Sequence of chain 2.C:
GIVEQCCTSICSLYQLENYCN

Sequence of chain 3.B:
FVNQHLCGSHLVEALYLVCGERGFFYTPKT

This small molecule binds to this protein.
Small molecule (SMILES): NC(=O)c1ccc(O)cc1

Binding-site contacts:
Ligand atom N1' contacts residue LEU17 of chain 3.B at 3.7 Å.
Ligand atom O4 contacts residue CYS11 of chain 2.C at 2.9 Å (h-bond).
Ligand atom C4 contacts residue CYS11 of chain 2.C at 3.8 Å (hydrophobic).
Ligand atom C6 contacts residue LEU17 of chain 3.B at 3.9 Å (hydrophobic).
Ligand atom C1' contacts residue LEU17 of chain 3.B at 4.4 Å (hydrophobic).
Ligand atom C5 contacts residue LEU16 of chain 2.C at 4.4 Å (hydrophobic).
Ligand atom N1' contacts residue TYR16 of chain 3.B at 4.0 Å.
Ligand atom C6 contacts residue LEU16 of chain 2.C at 4.4 Å (hydrophobic).
Ligand atom C4 contacts residue CYS6 of chain 2.C at 3.6 Å (hydrophobic).
Ligand atom C3 contacts residue CYS6 of chain 2.C at 3.5 Å (hydrophobic).
Ligand atom O4 contacts residue ILE10 of chain 2.C at 3.6 Å.
Ligand atom O4 contacts residue SER9 of chain 2.C at 3.6 Å (h-bond).
Ligand atom C6 contacts residue CYS11 of chain 2.C at 4.1 Å (hydrophobic).
Ligand atom C5 contacts residue CYS11 of chain 2.C at 3.3 Å (hydrophobic).
Ligand atom O4 contacts residue CYS6 of chain 2.C at 2.7 Å (h-bond).